Sequence of chain 1.C:
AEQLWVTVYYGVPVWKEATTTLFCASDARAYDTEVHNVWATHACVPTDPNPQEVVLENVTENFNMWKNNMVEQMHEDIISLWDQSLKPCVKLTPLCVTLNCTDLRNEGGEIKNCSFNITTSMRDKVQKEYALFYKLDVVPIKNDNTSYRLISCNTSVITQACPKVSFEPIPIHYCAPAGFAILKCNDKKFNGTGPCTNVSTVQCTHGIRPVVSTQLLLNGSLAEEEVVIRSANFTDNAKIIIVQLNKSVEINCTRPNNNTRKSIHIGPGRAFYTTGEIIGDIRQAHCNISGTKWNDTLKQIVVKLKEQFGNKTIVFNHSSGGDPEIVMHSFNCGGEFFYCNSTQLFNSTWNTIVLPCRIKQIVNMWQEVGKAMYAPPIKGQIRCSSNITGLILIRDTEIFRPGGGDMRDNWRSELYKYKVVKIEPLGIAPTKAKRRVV

Binding-site contacts:
Ligand atom O7 contacts residue ASN191 of chain 1.C at 4.2 Å.
Ligand atom C3 contacts residue ASN191 of chain 1.C at 3.8 Å.
Ligand atom C5 contacts residue ASN191 of chain 1.C at 3.7 Å.
Ligand atom C4 contacts residue ASN191 of chain 1.C at 4.2 Å.
Ligand atom C8 contacts residue ASN191 of chain 1.C at 3.4 Å.
Ligand atom C1 contacts residue ASN191 of chain 1.C at 1.4 Å.
Ligand atom C2 contacts residue ASN191 of chain 1.C at 2.4 Å.
Ligand atom C7 contacts residue ASN191 of chain 1.C at 3.3 Å.
Ligand atom O5 contacts residue ASN191 of chain 1.C at 2.4 Å (h-bond).
Ligand atom N2 contacts residue ASN191 of chain 1.C at 2.8 Å (h-bond).

This small molecule binds to this protein.
Small molecule (SMILES): CC(=O)N[C@@H]1[C@@H](O)[C@H](O)[C@@H](CO)O[C@H]1O